Binding-site contacts:
Ligand atom O4 contacts residue SER134 of chain 1.A at 2.8 Å (h-bond).
Ligand atom CAN contacts residue ILE140 of chain 1.A at 3.5 Å (hydrophobic).
Ligand atom CAG contacts residue TYR307 of chain 1.A at 3.8 Å (hydrophobic).
Ligand atom CBH contacts residue GLU275 of chain 1.A at 3.6 Å.
Ligand atom O3 contacts residue PRO136 of chain 1.A at 3.5 Å.
Ligand atom CBM contacts residue TYR307 of chain 1.A at 3.8 Å (hydrophobic).
Ligand atom CAP contacts residue ARG142 of chain 1.A at 3.5 Å.
Ligand atom SBQ contacts residue TYR244 of chain 1.A at 3.5 Å.
Ligand atom O4 contacts residue SER139 of chain 1.A at 2.9 Å (h-bond).
Ligand atom O6 contacts residue SER134 of chain 1.A at 3.3 Å (h-bond).
Ligand atom OBG contacts residue VAL177 of chain 1.A at 3.5 Å.
Ligand atom O3 contacts residue SER139 of chain 1.A at 3.4 Å (h-bond).
Ligand atom CAQ contacts residue PRO136 of chain 1.A at 3.5 Å (hydrophobic).
Ligand atom CAP contacts residue ILE140 of chain 1.A at 3.5 Å (hydrophobic).
Ligand atom CAJ contacts residue TYR107 of chain 1.A at 3.2 Å (hydrophobic).
Ligand atom OAY contacts residue TYR307 of chain 1.A at 3.0 Å (h-bond).
Ligand atom OBE contacts residue ARG142 of chain 1.A at 3.1 Å (salt-bridge).
Ligand atom CBN contacts residue TYR316 of chain 1.A at 3.6 Å (hydrophobic).
Ligand atom OBD contacts residue SER139 of chain 1.A at 3.6 Å (h-bond).
Ligand atom CBM contacts residue TYR244 of chain 1.A at 3.4 Å (hydrophobic).
Ligand atom O6 contacts residue TYR107 of chain 1.A at 2.7 Å (h-bond).
Ligand atom C4 contacts residue SER139 of chain 1.A at 3.8 Å.
Ligand atom OBB contacts residue TYR307 of chain 1.A at 3.6 Å.
Ligand atom CBR contacts residue BGC3 of chain 1.B at 3.8 Å.
Ligand atom OBF contacts residue PRO136 of chain 1.A at 2.8 Å (h-bond).
Ligand atom CAI contacts residue TYR107 of chain 1.A at 3.6 Å (hydrophobic).
Ligand atom OAZ contacts residue TYR107 of chain 1.A at 3.1 Å.
Ligand atom CBL contacts residue TYR307 of chain 1.A at 3.7 Å (hydrophobic).
Ligand atom C6 contacts residue TYR107 of chain 1.A at 3.5 Å (hydrophobic).
Ligand atom CBN contacts residue TYR244 of chain 1.A at 3.8 Å (hydrophobic).
Ligand atom OBG contacts residue ILE140 of chain 1.A at 2.7 Å (h-bond).
Ligand atom OBG contacts residue SER139 of chain 1.A at 3.8 Å.
Ligand atom OBE contacts residue ASN141 of chain 1.A at 3.8 Å.
Ligand atom OBE contacts residue ILE140 of chain 1.A at 3.6 Å (h-bond).
Ligand atom C6 contacts residue SER134 of chain 1.A at 3.7 Å.
Ligand atom NBJ contacts residue TYR307 of chain 1.A at 3.8 Å.
Ligand atom CBH contacts residue TYR307 of chain 1.A at 3.2 Å (hydrophobic).
Ligand atom CAO contacts residue ARG142 of chain 1.A at 3.6 Å.
Ligand atom NBI contacts residue TYR307 of chain 1.A at 3.4 Å (h-bond).
Ligand atom C6 contacts residue ASP132 of chain 1.A at 3.8 Å.

The small molecule below binds the protein below.
Small molecule (SMILES): OC[C@H]1O[C@@H](O[C@@H]2[C@@H](O)[C@H](O[C@@H]3[C@@H](O)[C@H](n4cc(COCc5cccs5)nn4)O[C@H](CO)[C@H]3O)O[C@H](CO)[C@H]2O)[C@H](O)[C@@H](O)[C@@H]1O

Sequence of chain 1.A:
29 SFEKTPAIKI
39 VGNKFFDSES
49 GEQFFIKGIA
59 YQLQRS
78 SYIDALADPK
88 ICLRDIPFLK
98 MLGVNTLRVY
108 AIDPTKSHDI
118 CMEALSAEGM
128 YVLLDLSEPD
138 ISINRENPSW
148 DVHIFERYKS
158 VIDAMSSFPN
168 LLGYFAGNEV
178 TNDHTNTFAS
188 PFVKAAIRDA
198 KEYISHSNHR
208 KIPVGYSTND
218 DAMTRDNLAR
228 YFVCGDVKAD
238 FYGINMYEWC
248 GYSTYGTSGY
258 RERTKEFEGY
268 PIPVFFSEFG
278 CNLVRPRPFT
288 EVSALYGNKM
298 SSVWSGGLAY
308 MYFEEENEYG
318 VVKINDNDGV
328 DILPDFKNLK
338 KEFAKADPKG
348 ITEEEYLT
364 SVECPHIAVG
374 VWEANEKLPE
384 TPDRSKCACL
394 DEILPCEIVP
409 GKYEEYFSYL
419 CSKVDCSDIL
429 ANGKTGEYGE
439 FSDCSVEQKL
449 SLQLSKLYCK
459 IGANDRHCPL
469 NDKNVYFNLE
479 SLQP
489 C